Binding-site contacts:
Ligand atom C7 contacts residue ASN388 of chain 5.E at 3.6 Å.
Ligand atom O5 contacts residue ARG358 of chain 5.E at 3.4 Å (salt-bridge).
Ligand atom O5 contacts residue TYR41 of chain 5.E at 4.4 Å.
Ligand atom C2 contacts residue ARG358 of chain 5.E at 4.3 Å.
Ligand atom C7 contacts residue TYR41 of chain 5.E at 3.5 Å (hydrophobic).
Ligand atom O4 contacts residue TYR41 of chain 5.E at 3.5 Å (h-bond).
Ligand atom O6 contacts residue TYR386 of chain 5.E at 4.0 Å.
Ligand atom C2 contacts residue ASN388 of chain 5.E at 2.5 Å.
Ligand atom C8 contacts residue GLU61 of chain 5.E at 3.3 Å.
Ligand atom C3 contacts residue ASP338 of chain 5.E at 4.5 Å.
Ligand atom O7 contacts residue GLN39 of chain 5.E at 2.9 Å (h-bond).
Ligand atom C4 contacts residue TYR41 of chain 5.E at 3.9 Å (hydrophobic).
Ligand atom O7 contacts residue ASN388 of chain 5.E at 3.9 Å.
Ligand atom C3 contacts residue ASN388 of chain 5.E at 3.8 Å.
Ligand atom O7 contacts residue TYR41 of chain 5.E at 3.3 Å (h-bond).
Ligand atom C8 contacts residue SER390 of chain 5.E at 3.3 Å.
Ligand atom C5 contacts residue ASN388 of chain 5.E at 3.6 Å.
Ligand atom N2 contacts residue ASN388 of chain 5.E at 2.9 Å (h-bond).
Ligand atom C6 contacts residue TYR41 of chain 5.E at 3.6 Å (hydrophobic).
Ligand atom N2 contacts residue TYR41 of chain 5.E at 4.3 Å.
Ligand atom C5 contacts residue ASP338 of chain 5.E at 3.5 Å.
Ligand atom O6 contacts residue TYR41 of chain 5.E at 3.6 Å.
Ligand atom C4 contacts residue ASP338 of chain 5.E at 4.3 Å.
Ligand atom C1 contacts residue ASP338 of chain 5.E at 4.3 Å.
Ligand atom C5 contacts residue TYR41 of chain 5.E at 3.4 Å (hydrophobic).
Ligand atom O6 contacts residue HIS339 of chain 5.E at 3.9 Å.
Ligand atom C6 contacts residue ARG358 of chain 5.E at 4.4 Å.
Ligand atom C1 contacts residue ARG358 of chain 5.E at 3.7 Å.
Ligand atom C7 contacts residue GLN39 of chain 5.E at 4.1 Å.
Ligand atom O4 contacts residue ASP338 of chain 5.E at 4.2 Å.
Ligand atom C1 contacts residue ASN388 of chain 5.E at 1.4 Å.
Ligand atom C8 contacts residue TYR41 of chain 5.E at 3.6 Å (hydrophobic).
Ligand atom O6 contacts residue ASP338 of chain 5.E at 2.9 Å (salt-bridge).
Ligand atom O5 contacts residue ASP338 of chain 5.E at 4.2 Å.
Ligand atom C7 contacts residue SER390 of chain 5.E at 4.2 Å.
Ligand atom C6 contacts residue ASP338 of chain 5.E at 3.3 Å.
Ligand atom O5 contacts residue ASN388 of chain 5.E at 2.3 Å (h-bond).
Ligand atom C4 contacts residue ASN388 of chain 5.E at 4.2 Å.
Ligand atom O6 contacts residue ARG358 of chain 5.E at 3.3 Å.
Ligand atom C3 contacts residue TYR41 of chain 5.E at 4.2 Å (hydrophobic).

Sequence of chain 5.E:
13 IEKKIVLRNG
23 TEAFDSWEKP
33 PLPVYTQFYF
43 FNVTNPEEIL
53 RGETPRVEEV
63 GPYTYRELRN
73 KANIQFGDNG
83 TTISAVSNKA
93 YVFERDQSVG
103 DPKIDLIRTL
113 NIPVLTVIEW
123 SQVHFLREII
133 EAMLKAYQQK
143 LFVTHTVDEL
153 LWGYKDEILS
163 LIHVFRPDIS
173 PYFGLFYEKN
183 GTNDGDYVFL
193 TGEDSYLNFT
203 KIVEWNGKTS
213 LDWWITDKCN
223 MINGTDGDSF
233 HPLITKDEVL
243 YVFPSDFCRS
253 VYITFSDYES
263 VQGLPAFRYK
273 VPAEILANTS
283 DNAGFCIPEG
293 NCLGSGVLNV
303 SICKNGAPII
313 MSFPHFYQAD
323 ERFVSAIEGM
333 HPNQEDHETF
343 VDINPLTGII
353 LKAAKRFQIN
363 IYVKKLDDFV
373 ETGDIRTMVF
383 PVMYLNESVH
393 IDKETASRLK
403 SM

This protein binds this small molecule.
Small molecule (SMILES): CC(=O)N[C@H]1[C@H](O[C@H]2[C@H](O)[C@@H](NC(C)=O)CO[C@@H]2CO)O[C@H](CO)[C@@H](O[C@@H]2O[C@H](CO[C@H]3O[C@H](CO)[C@@H](O)[C@H](O)[C@@H]3O)[C@@H](O)[C@H](O[C@H]3O[C@H](CO)[C@@H](O)[C@H](O)[C@@H]3O)[C@@H]2O)[C@@H]1O